Sequence of chain 4.F:
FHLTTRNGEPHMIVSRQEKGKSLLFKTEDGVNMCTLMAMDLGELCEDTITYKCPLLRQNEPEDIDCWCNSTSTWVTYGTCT

The protein below binds the small molecule below.
Small molecule (SMILES): CC(=O)N[C@@H]1[C@@H](O)[C@H](O)[C@@H](CO)O[C@H]1O

Binding-site contacts:
Ligand atom C3 contacts residue ASN75 of chain 4.E at 3.5 Å.
Ligand atom C2 contacts residue NAG1 of chain 4.Z at 4.1 Å.
Ligand atom C7 contacts residue ASN75 of chain 4.E at 2.8 Å.
Ligand atom C4 contacts residue NAG1 of chain 4.Z at 2.9 Å.
Ligand atom O6 contacts residue CYS45 of chain 4.F at 3.4 Å (h-bond).
Ligand atom O6 contacts residue ASN75 of chain 4.E at 3.8 Å.
Ligand atom C6 contacts residue THR48 of chain 4.F at 4.4 Å.
Ligand atom O6 contacts residue GLU46 of chain 4.F at 3.8 Å.
Ligand atom C6 contacts residue ASN75 of chain 4.E at 3.8 Å.
Ligand atom C8 contacts residue MET126 of chain 4.E at 3.7 Å (hydrophobic).
Ligand atom O5 contacts residue THR48 of chain 4.F at 4.0 Å.
Ligand atom C8 contacts residue ASN75 of chain 4.E at 3.0 Å.
Ligand atom O7 contacts residue ASN75 of chain 4.E at 3.2 Å (h-bond).
Ligand atom N2 contacts residue ASN75 of chain 4.E at 3.0 Å (h-bond).
Ligand atom O5 contacts residue ASN75 of chain 4.E at 2.1 Å (h-bond).
Ligand atom O4 contacts residue NAG1 of chain 4.Z at 1.6 Å.
Ligand atom O7 contacts residue MET126 of chain 4.E at 3.1 Å.
Ligand atom C1 contacts residue ASN75 of chain 4.E at 1.3 Å.
Ligand atom C3 contacts residue NAG1 of chain 4.Z at 3.3 Å.
Ligand atom C7 contacts residue MET126 of chain 4.E at 3.8 Å (hydrophobic).
Ligand atom C6 contacts residue NAG1 of chain 4.Z at 3.4 Å.
Ligand atom C5 contacts residue ASN75 of chain 4.E at 3.2 Å.
Ligand atom O3 contacts residue NAG1 of chain 4.Z at 2.4 Å (h-bond).
Ligand atom C6 contacts residue CYS45 of chain 4.F at 4.4 Å (hydrophobic).
Ligand atom C5 contacts residue NAG1 of chain 4.Z at 3.7 Å.
Ligand atom C2 contacts residue ASN75 of chain 4.E at 2.6 Å.
Ligand atom O6 contacts residue THR48 of chain 4.F at 4.0 Å.
Ligand atom C4 contacts residue ASN75 of chain 4.E at 4.0 Å.
Ligand atom O6 contacts residue NAG1 of chain 4.Z at 4.1 Å.
Ligand atom C8 contacts residue PHE98 of chain 4.E at 3.6 Å (hydrophobic).

Sequence of chain 4.E:
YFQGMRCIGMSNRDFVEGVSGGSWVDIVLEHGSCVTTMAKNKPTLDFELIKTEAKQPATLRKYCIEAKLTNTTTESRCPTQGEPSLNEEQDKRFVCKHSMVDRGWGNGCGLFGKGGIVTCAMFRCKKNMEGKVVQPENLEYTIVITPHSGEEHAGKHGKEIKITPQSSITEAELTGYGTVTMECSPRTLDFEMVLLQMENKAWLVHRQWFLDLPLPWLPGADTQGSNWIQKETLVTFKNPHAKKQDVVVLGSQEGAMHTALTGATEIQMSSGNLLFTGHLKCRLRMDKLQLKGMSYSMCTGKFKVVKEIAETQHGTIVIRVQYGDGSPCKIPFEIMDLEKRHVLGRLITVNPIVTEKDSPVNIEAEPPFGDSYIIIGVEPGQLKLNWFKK